A small-molecule ligand and the protein it binds are described below.
Small molecule (SMILES): CC(=O)N[C@H]1[C@H](O[C@H]2[C@H](O)[C@@H](NC(C)=O)CO[C@@H]2CO[C@@H]2O[C@@H](C)[C@@H](O)[C@@H](O)[C@@H]2O)O[C@H](CO)[C@@H](O)[C@@H]1O

Binding-site contacts:
Ligand atom C2 contacts residue GLY336 of chain 1.A at 4.5 Å.
Ligand atom C8 contacts residue ASN341 of chain 1.A at 4.2 Å.
Ligand atom C2 contacts residue ASN341 of chain 1.A at 2.5 Å.
Ligand atom C4 contacts residue ASN341 of chain 1.A at 4.2 Å.
Ligand atom C7 contacts residue ASN341 of chain 1.A at 2.9 Å.
Ligand atom O7 contacts residue PRO335 of chain 1.A at 4.1 Å.
Ligand atom O4 contacts residue GLY336 of chain 1.A at 4.3 Å.
Ligand atom O5 contacts residue SER338 of chain 1.A at 4.2 Å.
Ligand atom O7 contacts residue ASN341 of chain 1.A at 2.5 Å (h-bond).
Ligand atom C8 contacts residue ILE344 of chain 1.A at 4.1 Å (hydrophobic).
Ligand atom C6 contacts residue SER338 of chain 1.A at 4.2 Å.
Ligand atom C3 contacts residue GLY336 of chain 1.A at 4.2 Å.
Ligand atom C3 contacts residue ASN341 of chain 1.A at 3.8 Å.
Ligand atom C1 contacts residue GLY336 of chain 1.A at 4.1 Å.
Ligand atom C6 contacts residue ASN341 of chain 1.A at 4.3 Å.
Ligand atom O7 contacts residue GLY336 of chain 1.A at 3.0 Å (h-bond).
Ligand atom C7 contacts residue GLY336 of chain 1.A at 4.2 Å.
Ligand atom C5 contacts residue SER338 of chain 1.A at 4.5 Å.
Ligand atom O5 contacts residue SER338 of chain 1.A at 4.1 Å.
Ligand atom N2 contacts residue ASN341 of chain 1.A at 2.9 Å (h-bond).
Ligand atom C6 contacts residue PHE337 of chain 1.A at 4.0 Å (hydrophobic).
Ligand atom C1 contacts residue ASN341 of chain 1.A at 1.4 Å.
Ligand atom C6 contacts residue SER338 of chain 1.A at 4.0 Å.
Ligand atom N2 contacts residue GLY336 of chain 1.A at 4.4 Å.
Ligand atom C5 contacts residue ASN341 of chain 1.A at 3.6 Å.
Ligand atom C6 contacts residue ASP340 of chain 1.A at 4.2 Å.
Ligand atom C8 contacts residue ASN342 of chain 1.A at 4.2 Å.
Ligand atom C5 contacts residue GLY336 of chain 1.A at 4.3 Å.
Ligand atom C5 contacts residue PHE337 of chain 1.A at 4.2 Å (hydrophobic).
Ligand atom O5 contacts residue ASN341 of chain 1.A at 2.4 Å (h-bond).

Sequence of chain 1.A:
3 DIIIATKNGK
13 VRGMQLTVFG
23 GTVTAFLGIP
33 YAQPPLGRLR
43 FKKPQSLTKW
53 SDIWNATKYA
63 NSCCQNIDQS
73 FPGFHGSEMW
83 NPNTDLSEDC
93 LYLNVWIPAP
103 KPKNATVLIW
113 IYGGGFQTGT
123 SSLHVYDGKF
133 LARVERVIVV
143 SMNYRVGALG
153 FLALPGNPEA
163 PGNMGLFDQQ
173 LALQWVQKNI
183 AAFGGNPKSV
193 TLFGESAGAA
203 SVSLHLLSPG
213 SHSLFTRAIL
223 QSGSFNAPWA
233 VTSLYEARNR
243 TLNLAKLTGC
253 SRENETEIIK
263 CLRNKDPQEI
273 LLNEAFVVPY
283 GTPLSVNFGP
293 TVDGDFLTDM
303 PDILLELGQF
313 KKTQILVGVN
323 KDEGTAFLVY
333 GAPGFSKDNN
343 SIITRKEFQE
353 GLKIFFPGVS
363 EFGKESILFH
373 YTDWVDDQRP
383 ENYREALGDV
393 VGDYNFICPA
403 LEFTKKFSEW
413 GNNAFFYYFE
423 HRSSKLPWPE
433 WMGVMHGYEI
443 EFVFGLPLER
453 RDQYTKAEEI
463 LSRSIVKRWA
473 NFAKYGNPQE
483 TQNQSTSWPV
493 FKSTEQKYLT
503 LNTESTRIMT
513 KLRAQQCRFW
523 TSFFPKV